Sequence of chain 2.A:
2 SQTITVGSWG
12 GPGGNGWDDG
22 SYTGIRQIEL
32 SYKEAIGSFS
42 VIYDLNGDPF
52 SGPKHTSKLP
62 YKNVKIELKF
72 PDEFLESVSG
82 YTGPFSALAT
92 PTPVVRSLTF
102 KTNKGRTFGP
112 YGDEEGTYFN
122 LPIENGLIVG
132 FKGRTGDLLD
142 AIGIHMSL

This small molecule binds to this protein.
Small molecule (SMILES): OC[C@H]1O[C@H](O[C@@H]2[C@H](O)[C@@H](OC[C@H]3O[C@H](O)[C@@H](O)[C@@H](O[C@H]4O[C@H](CO)[C@@H](O)[C@H](O)[C@@H]4O)[C@@H]3O)O[C@H](CO)[C@H]2O)[C@@H](O)[C@@H](O)[C@@H]1O

Binding-site contacts:
Ligand atom C3 contacts residue THR91 of chain 2.A at 3.8 Å.
Ligand atom O6 contacts residue ALA90 of chain 2.A at 3.4 Å (h-bond).
Ligand atom O2 contacts residue ALA90 of chain 2.A at 2.9 Å (h-bond).
Ligand atom O6 contacts residue GLY137 of chain 2.A at 3.1 Å.
Ligand atom O2 contacts residue LEU89 of chain 2.A at 3.8 Å.
Ligand atom C6 contacts residue ASP138 of chain 2.A at 3.6 Å.
Ligand atom C3 contacts residue GLY15 of chain 2.A at 3.9 Å.
Ligand atom O6 contacts residue LEU139 of chain 2.A at 2.9 Å (h-bond).
Ligand atom O4 contacts residue THR91 of chain 2.A at 3.5 Å (h-bond).
Ligand atom C1 contacts residue LEU89 of chain 2.A at 3.7 Å (hydrophobic).
Ligand atom O1 contacts residue ASP138 of chain 2.A at 3.4 Å (salt-bridge).
Ligand atom O5 contacts residue ASP138 of chain 2.A at 3.1 Å (salt-bridge).
Ligand atom C5 contacts residue ASP141 of chain 2.A at 3.7 Å.
Ligand atom C6 contacts residue ASP141 of chain 2.A at 2.9 Å.
Ligand atom O2 contacts residue THR91 of chain 2.A at 2.8 Å (h-bond).
Ligand atom C5 contacts residue ASP138 of chain 2.A at 3.9 Å.
Ligand atom O2 contacts residue GLY15 of chain 2.A at 3.7 Å.
Ligand atom C4 contacts residue ASP141 of chain 2.A at 3.4 Å.
Ligand atom C2 contacts residue ALA90 of chain 2.A at 3.7 Å (hydrophobic).
Ligand atom O3 contacts residue THR91 of chain 2.A at 3.6 Å.
Ligand atom O6 contacts residue ASP138 of chain 2.A at 2.4 Å (salt-bridge).
Ligand atom C4 contacts residue THR91 of chain 2.A at 4.0 Å.
Ligand atom O2 contacts residue ASP138 of chain 2.A at 3.9 Å.
Ligand atom C6 contacts residue LEU139 of chain 2.A at 3.5 Å (hydrophobic).
Ligand atom O3 contacts residue GLY15 of chain 2.A at 3.1 Å (h-bond).
Ligand atom O5 contacts residue GLY137 of chain 2.A at 3.9 Å.
Ligand atom O1 contacts residue LEU89 of chain 2.A at 3.8 Å.
Ligand atom C4 contacts residue GLY15 of chain 2.A at 3.7 Å.
Ligand atom O2 contacts residue GLY137 of chain 2.A at 3.1 Å.
Ligand atom O4 contacts residue THR93 of chain 2.A at 3.2 Å (h-bond).
Ligand atom C2 contacts residue LEU89 of chain 2.A at 3.4 Å (hydrophobic).
Ligand atom C5 contacts residue THR91 of chain 2.A at 3.8 Å.
Ligand atom C1 contacts residue ALA90 of chain 2.A at 3.4 Å (hydrophobic).
Ligand atom O4 contacts residue ASP141 of chain 2.A at 2.7 Å (salt-bridge).
Ligand atom C6 contacts residue LEU89 of chain 2.A at 3.8 Å (hydrophobic).
Ligand atom O6 contacts residue ASP141 of chain 2.A at 2.5 Å (salt-bridge).
Ligand atom O5 contacts residue ALA90 of chain 2.A at 3.1 Å.
Ligand atom O4 contacts residue GLY15 of chain 2.A at 3.8 Å.
Ligand atom C3 contacts residue ASP138 of chain 2.A at 3.8 Å.
Ligand atom C1 contacts residue ASP138 of chain 2.A at 3.4 Å.